Binding-site contacts:
Ligand atom O5 contacts residue ASN657 of chain 1.A at 2.4 Å (h-bond).
Ligand atom N2 contacts residue ASN657 of chain 1.A at 2.9 Å (h-bond).
Ligand atom C8 contacts residue HIS655 of chain 1.A at 3.6 Å.
Ligand atom C5 contacts residue ASN657 of chain 1.A at 3.6 Å.
Ligand atom C2 contacts residue ASN657 of chain 1.A at 2.5 Å.
Ligand atom C8 contacts residue VAL656 of chain 1.A at 4.3 Å (hydrophobic).
Ligand atom C4 contacts residue ASN657 of chain 1.A at 4.2 Å.
Ligand atom C1 contacts residue ASN657 of chain 1.A at 1.4 Å.
Ligand atom O7 contacts residue ASN657 of chain 1.A at 3.7 Å.
Ligand atom C7 contacts residue ASN657 of chain 1.A at 3.5 Å.
Ligand atom C3 contacts residue ASN657 of chain 1.A at 3.8 Å.

A protein and the small-molecule ligand that binds it are described below.
Small molecule (SMILES): CC(=O)N[C@@H]1[C@@H](O)[C@H](O)[C@@H](CO)O[C@H]1O

Sequence of chain 1.A:
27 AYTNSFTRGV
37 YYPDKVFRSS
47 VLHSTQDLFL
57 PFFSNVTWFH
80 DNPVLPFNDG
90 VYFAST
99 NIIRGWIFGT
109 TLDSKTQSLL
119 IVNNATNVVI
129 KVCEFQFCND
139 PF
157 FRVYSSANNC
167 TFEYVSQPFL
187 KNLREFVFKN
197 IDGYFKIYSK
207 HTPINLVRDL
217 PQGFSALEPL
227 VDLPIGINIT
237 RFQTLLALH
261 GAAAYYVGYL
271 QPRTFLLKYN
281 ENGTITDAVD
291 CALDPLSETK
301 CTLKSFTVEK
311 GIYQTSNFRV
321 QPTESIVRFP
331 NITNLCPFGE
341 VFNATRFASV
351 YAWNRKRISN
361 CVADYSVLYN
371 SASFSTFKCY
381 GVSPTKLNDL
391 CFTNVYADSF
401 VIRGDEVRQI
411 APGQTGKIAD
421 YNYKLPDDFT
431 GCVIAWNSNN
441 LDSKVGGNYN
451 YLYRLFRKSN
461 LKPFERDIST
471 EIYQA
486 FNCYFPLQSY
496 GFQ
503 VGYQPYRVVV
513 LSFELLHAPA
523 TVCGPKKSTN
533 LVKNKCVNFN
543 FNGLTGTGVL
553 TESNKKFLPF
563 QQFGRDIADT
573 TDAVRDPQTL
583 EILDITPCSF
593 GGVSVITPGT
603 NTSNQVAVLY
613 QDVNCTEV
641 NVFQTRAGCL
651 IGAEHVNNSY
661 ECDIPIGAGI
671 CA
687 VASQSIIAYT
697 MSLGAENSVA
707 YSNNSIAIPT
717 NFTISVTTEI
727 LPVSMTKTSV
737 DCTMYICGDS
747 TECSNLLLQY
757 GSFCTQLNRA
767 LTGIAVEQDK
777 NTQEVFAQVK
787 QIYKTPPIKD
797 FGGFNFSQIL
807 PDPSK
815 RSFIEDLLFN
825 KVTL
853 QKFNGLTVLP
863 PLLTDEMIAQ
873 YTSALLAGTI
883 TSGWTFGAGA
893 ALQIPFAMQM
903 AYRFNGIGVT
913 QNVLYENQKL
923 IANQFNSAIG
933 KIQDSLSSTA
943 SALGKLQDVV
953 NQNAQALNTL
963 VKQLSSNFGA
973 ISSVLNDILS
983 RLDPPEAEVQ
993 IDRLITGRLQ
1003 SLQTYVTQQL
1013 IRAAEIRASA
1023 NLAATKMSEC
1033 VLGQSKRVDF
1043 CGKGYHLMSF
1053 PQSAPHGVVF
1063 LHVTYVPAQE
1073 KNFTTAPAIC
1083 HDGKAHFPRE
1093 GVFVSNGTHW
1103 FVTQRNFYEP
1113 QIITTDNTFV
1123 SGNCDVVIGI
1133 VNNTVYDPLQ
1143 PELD